Binding-site contacts:
Ligand atom C6 contacts residue ASN69 of chain 7.B at 4.4 Å.
Ligand atom O1 contacts residue MET33 of chain 7.B at 3.9 Å.
Ligand atom N2 contacts residue ASN69 of chain 7.B at 4.3 Å.
Ligand atom C2 contacts residue VAL31 of chain 7.B at 4.0 Å (hydrophobic).
Ligand atom C1 contacts residue VAL31 of chain 7.B at 4.3 Å (hydrophobic).
Ligand atom C6 contacts residue MET33 of chain 7.B at 3.5 Å (hydrophobic).
Ligand atom O3 contacts residue VAL31 of chain 7.B at 3.6 Å.
Ligand atom O6 contacts residue NAG1 of chain 7.R at 3.0 Å.
Ligand atom N2 contacts residue VAL31 of chain 7.B at 4.0 Å.
Ligand atom O7 contacts residue ASN69 of chain 7.B at 3.8 Å.
Ligand atom C4 contacts residue VAL31 of chain 7.B at 3.8 Å (hydrophobic).
Ligand atom O4 contacts residue NAG1 of chain 7.R at 3.0 Å.
Ligand atom C1 contacts residue ASN69 of chain 7.B at 2.7 Å.
Ligand atom C5 contacts residue NAG1 of chain 7.R at 4.3 Å.
Ligand atom C7 contacts residue ASN69 of chain 7.B at 3.8 Å.
Ligand atom C5 contacts residue VAL31 of chain 7.B at 4.2 Å (hydrophobic).
Ligand atom C8 contacts residue ASN69 of chain 7.B at 3.4 Å.
Ligand atom C8 contacts residue ARG57 of chain 7.B at 4.2 Å.
Ligand atom O1 contacts residue SER70 of chain 7.B at 4.2 Å.
Ligand atom C6 contacts residue LEU24 of chain 7.B at 4.5 Å (hydrophobic).
Ligand atom C7 contacts residue SER70 of chain 7.B at 4.4 Å.
Ligand atom O1 contacts residue VAL31 of chain 7.B at 3.4 Å (h-bond).
Ligand atom O5 contacts residue MET33 of chain 7.B at 4.2 Å.
Ligand atom C3 contacts residue NAG1 of chain 7.R at 3.7 Å.
Ligand atom C5 contacts residue MET33 of chain 7.B at 3.7 Å (hydrophobic).
Ligand atom C4 contacts residue NAG1 of chain 7.R at 3.2 Å.
Ligand atom O1 contacts residue ASN69 of chain 7.B at 2.1 Å (h-bond).
Ligand atom C6 contacts residue NAG1 of chain 7.R at 4.3 Å.
Ligand atom C3 contacts residue VAL31 of chain 7.B at 3.0 Å (hydrophobic).
Ligand atom C8 contacts residue SER70 of chain 7.B at 3.7 Å.
Ligand atom C2 contacts residue ASN69 of chain 7.B at 4.2 Å.
Ligand atom O3 contacts residue NAG1 of chain 7.R at 2.6 Å (h-bond).
Ligand atom O5 contacts residue ASN69 of chain 7.B at 2.8 Å (h-bond).
Ligand atom C5 contacts residue ASN69 of chain 7.B at 3.7 Å.
Ligand atom O4 contacts residue VAL31 of chain 7.B at 3.3 Å.

A protein and the small-molecule ligand that binds it are described below.
Small molecule (SMILES): CC(=O)N[C@@H]1[C@@H](O)[C@H](O)[C@@H](CO)O[C@H]1O

Sequence of chain 7.B:
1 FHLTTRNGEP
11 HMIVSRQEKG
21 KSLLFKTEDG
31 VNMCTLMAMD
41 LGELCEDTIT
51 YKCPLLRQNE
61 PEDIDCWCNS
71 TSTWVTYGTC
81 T